A protein and the small-molecule ligand that binds it are described below.
Small molecule (SMILES): CC(=O)N[C@@H]1[C@@H](O)[C@H](O)[C@@H](CO)O[C@H]1O

Sequence of chain 1.E:
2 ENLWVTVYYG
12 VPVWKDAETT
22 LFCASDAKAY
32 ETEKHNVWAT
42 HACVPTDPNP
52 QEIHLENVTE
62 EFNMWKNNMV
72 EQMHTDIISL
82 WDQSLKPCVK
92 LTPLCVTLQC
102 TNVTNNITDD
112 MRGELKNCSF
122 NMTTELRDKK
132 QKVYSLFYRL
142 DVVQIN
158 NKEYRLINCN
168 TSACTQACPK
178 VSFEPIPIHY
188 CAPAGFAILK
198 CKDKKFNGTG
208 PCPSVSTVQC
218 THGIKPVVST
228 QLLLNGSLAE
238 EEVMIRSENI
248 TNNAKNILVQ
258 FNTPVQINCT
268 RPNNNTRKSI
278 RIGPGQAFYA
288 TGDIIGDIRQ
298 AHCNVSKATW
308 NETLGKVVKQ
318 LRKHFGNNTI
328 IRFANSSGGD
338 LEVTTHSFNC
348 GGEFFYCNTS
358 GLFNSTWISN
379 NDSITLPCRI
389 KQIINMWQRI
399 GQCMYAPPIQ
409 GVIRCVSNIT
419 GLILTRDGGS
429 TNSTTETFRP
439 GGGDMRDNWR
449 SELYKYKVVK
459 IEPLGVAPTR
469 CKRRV

Binding-site contacts:
Ligand atom C3 contacts residue ASN107 of chain 1.E at 3.8 Å.
Ligand atom C5 contacts residue ASN107 of chain 1.E at 3.7 Å.
Ligand atom C1 contacts residue ASN107 of chain 1.E at 1.4 Å.
Ligand atom C1 contacts residue ASN106 of chain 1.E at 4.2 Å.
Ligand atom O6 contacts residue GLY293 of chain 1.E at 4.1 Å.
Ligand atom O5 contacts residue ASN107 of chain 1.E at 2.4 Å (h-bond).
Ligand atom C7 contacts residue ASN107 of chain 1.E at 3.2 Å.
Ligand atom O7 contacts residue ASN107 of chain 1.E at 3.1 Å (h-bond).
Ligand atom C6 contacts residue GLY293 of chain 1.E at 3.7 Å.
Ligand atom C4 contacts residue ASN107 of chain 1.E at 4.2 Å.
Ligand atom C8 contacts residue ASN107 of chain 1.E at 4.3 Å.
Ligand atom N2 contacts residue ASN107 of chain 1.E at 2.9 Å (h-bond).
Ligand atom C6 contacts residue ASN106 of chain 1.E at 4.0 Å.
Ligand atom O5 contacts residue ASN106 of chain 1.E at 3.8 Å.
Ligand atom C2 contacts residue ASN107 of chain 1.E at 2.4 Å.
Ligand atom C5 contacts residue GLY293 of chain 1.E at 4.0 Å.